Sequence of chain 4.A:
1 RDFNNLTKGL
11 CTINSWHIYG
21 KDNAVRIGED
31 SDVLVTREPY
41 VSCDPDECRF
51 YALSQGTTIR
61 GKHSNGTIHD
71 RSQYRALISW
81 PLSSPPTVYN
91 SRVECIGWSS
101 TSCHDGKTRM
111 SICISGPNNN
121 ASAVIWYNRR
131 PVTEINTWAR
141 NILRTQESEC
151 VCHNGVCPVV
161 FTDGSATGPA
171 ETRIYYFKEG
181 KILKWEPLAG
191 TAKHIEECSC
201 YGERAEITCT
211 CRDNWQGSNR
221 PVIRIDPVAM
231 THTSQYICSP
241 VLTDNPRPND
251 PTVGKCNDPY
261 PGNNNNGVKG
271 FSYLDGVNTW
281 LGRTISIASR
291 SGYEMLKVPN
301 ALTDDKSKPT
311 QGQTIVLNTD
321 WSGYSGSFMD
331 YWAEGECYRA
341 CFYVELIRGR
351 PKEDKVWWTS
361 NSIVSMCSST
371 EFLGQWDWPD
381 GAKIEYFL

Binding-site contacts:
Ligand atom C6 contacts residue LEU373 of chain 4.A at 3.4 Å (hydrophobic).
Ligand atom O4 contacts residue GLU294 of chain 4.A at 2.6 Å (salt-bridge).
Ligand atom O4 contacts residue ARG283 of chain 4.A at 3.5 Å (salt-bridge).
Ligand atom O2 contacts residue GLY312 of chain 4.A at 3.2 Å.
Ligand atom O6 contacts residue LYS308 of chain 4.A at 2.7 Å (salt-bridge).
Ligand atom O3 contacts residue GLU294 of chain 4.A at 2.6 Å (salt-bridge).
Ligand atom C6 contacts residue LYS308 of chain 4.A at 3.6 Å.
Ligand atom O5 contacts residue GLY374 of chain 4.A at 3.4 Å.
Ligand atom O6 contacts residue GLN375 of chain 4.A at 3.3 Å.
Ligand atom O5 contacts residue ASP250 of chain 4.A at 3.6 Å (salt-bridge).
Ligand atom O2 contacts residue ASN249 of chain 4.A at 3.1 Å (h-bond).
Ligand atom C7 contacts residue ASN120 of chain 2.A at 3.6 Å.
Ligand atom O3 contacts residue GLN311 of chain 4.A at 3.3 Å.
Ligand atom C6 contacts residue ASP250 of chain 4.A at 3.6 Å.
Ligand atom O5 contacts residue GLY312 of chain 4.A at 3.6 Å (h-bond).
Ligand atom O5 contacts residue ASN120 of chain 2.A at 2.3 Å (h-bond).
Ligand atom C2 contacts residue ASN120 of chain 2.A at 2.5 Å.
Ligand atom O5 contacts residue ARG283 of chain 4.A at 3.3 Å (salt-bridge).
Ligand atom O4 contacts residue ARG247 of chain 4.A at 3.1 Å (salt-bridge).
Ligand atom O6 contacts residue ASP250 of chain 4.A at 2.6 Å (salt-bridge).
Ligand atom O5 contacts residue GLN375 of chain 4.A at 3.4 Å (h-bond).
Ligand atom C3 contacts residue GLY312 of chain 4.A at 3.3 Å.
Ligand atom O3 contacts residue ARG283 of chain 4.A at 2.9 Å (salt-bridge).
Ligand atom O3 contacts residue ASP250 of chain 4.A at 2.9 Å (salt-bridge).
Ligand atom C5 contacts residue ASN120 of chain 2.A at 3.6 Å.
Ligand atom C1 contacts residue ARG140 of chain 2.A at 3.6 Å.
Ligand atom C6 contacts residue THR310 of chain 4.A at 3.7 Å.
Ligand atom C6 contacts residue PRO309 of chain 4.A at 3.6 Å (hydrophobic).
Ligand atom C1 contacts residue ASN120 of chain 2.A at 1.4 Å.
Ligand atom O3 contacts residue GLY312 of chain 4.A at 2.9 Å (h-bond).
Ligand atom N2 contacts residue ASN120 of chain 2.A at 2.9 Å (h-bond).
Ligand atom O6 contacts residue THR310 of chain 4.A at 3.5 Å (h-bond).
Ligand atom O4 contacts residue ILE287 of chain 4.A at 3.3 Å.
Ligand atom O4 contacts residue GLY312 of chain 4.A at 3.7 Å.
Ligand atom C6 contacts residue ILE285 of chain 4.A at 3.4 Å (hydrophobic).
Ligand atom C3 contacts residue GLU294 of chain 4.A at 3.4 Å.
Ligand atom C4 contacts residue GLU294 of chain 4.A at 3.5 Å.
Ligand atom O6 contacts residue ILE285 of chain 4.A at 2.7 Å (h-bond).
Ligand atom O2 contacts residue LEU296 of chain 4.A at 3.4 Å.
Ligand atom O3 contacts residue ASN249 of chain 4.A at 2.7 Å (h-bond).

The small molecule below binds the protein below.
Small molecule (SMILES): CC(=O)N[C@H]1[C@H](O[C@H]2[C@H](O)[C@@H](NC(C)=O)CO[C@@H]2CO)O[C@H](CO)[C@@H](O[C@@H]2O[C@H](CO[C@H]3O[C@H](CO[C@H]4O[C@H](CO)[C@@H](O)[C@H](O)[C@@H]4O)[C@@H](O)[C@H](O[C@H]4O[C@H](CO)[C@@H](O)[C@H](O)[C@@H]4O)[C@@H]3O)[C@@H](O)[C@H](O[C@H]3O[C@H](CO)[C@@H](O)[C@H](O)[C@@H]3O[C@H]3O[C@H](CO)[C@@H](O)[C@H](O)[C@@H]3O[C@H]3O[C@H](CO)[C@@H](O)[C@H](O)[C@@H]3O)[C@@H]2O)[C@@H]1O

Sequence of chain 2.A:
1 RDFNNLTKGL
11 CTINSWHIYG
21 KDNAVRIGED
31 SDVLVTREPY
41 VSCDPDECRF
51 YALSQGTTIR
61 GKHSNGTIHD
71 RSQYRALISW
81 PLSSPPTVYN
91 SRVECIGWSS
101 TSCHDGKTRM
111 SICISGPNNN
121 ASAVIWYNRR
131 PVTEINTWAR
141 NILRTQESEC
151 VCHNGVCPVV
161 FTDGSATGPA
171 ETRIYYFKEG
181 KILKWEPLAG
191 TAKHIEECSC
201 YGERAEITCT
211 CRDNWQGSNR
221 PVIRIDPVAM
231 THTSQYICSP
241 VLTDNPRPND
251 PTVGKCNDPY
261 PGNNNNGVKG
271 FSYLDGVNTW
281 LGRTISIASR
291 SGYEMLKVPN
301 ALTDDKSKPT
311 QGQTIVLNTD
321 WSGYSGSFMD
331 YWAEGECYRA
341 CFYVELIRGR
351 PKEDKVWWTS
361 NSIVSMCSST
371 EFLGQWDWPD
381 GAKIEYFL